Sequence of chain 1.B:
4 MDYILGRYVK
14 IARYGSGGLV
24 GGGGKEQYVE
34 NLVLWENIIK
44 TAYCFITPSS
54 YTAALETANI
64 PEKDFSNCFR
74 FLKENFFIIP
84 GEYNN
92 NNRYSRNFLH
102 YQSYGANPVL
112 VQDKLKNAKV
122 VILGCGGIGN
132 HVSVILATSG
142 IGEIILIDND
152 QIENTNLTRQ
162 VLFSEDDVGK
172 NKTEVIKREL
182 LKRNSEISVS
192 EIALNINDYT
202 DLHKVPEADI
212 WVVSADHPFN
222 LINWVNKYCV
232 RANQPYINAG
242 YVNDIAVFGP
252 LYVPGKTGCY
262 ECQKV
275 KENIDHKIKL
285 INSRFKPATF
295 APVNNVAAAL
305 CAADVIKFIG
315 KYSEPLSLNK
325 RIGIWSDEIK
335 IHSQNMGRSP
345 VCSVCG

Binding-site contacts:
Ligand atom N contacts residue ILE246 of chain 1.A at 4.0 Å.
Ligand atom O contacts residue ARG325 of chain 1.A at 3.5 Å (salt-bridge).
Ligand atom CE contacts residue ARG325 of chain 1.A at 3.3 Å.
Ligand atom CA contacts residue ARG325 of chain 1.A at 3.8 Å.
Ligand atom SE contacts residue ARG325 of chain 1.A at 4.4 Å.
Ligand atom O contacts residue GLU29 of chain 1.B at 4.1 Å.
Ligand atom CE contacts residue GLN338 of chain 1.A at 3.8 Å.
Ligand atom N contacts residue VAL243 of chain 1.A at 3.8 Å.
Ligand atom CG contacts residue ILE246 of chain 1.A at 4.1 Å (hydrophobic).
Ligand atom N contacts residue GLU29 of chain 1.B at 3.5 Å (salt-bridge).
Ligand atom C contacts residue ARG325 of chain 1.A at 3.3 Å.
Ligand atom CA contacts residue VAL243 of chain 1.A at 3.9 Å (hydrophobic).
Ligand atom N contacts residue GLY26 of chain 1.B at 4.3 Å.
Ligand atom CA contacts residue GLU29 of chain 1.B at 4.4 Å.
Ligand atom CE contacts residue ILE326 of chain 1.A at 4.2 Å (hydrophobic).
Ligand atom C contacts residue GLU29 of chain 1.B at 4.2 Å.
Ligand atom C contacts residue VAL243 of chain 1.A at 4.0 Å (hydrophobic).
Ligand atom CG contacts residue GLY327 of chain 1.A at 4.4 Å.
Ligand atom SE contacts residue GLY327 of chain 1.A at 3.8 Å.
Ligand atom SE contacts residue TRP329 of chain 1.A at 4.4 Å.
Ligand atom CE contacts residue GLY327 of chain 1.A at 4.0 Å.
Ligand atom CG contacts residue TRP329 of chain 1.A at 4.2 Å (hydrophobic).
Ligand atom CB contacts residue ARG325 of chain 1.A at 4.0 Å.
Ligand atom SE contacts residue HIS336 of chain 1.A at 3.9 Å.

A small-molecule ligand and the protein it binds are described below.
Small molecule (SMILES): C[Se]CC[C@H](N)C(=O)O

Sequence of chain 1.A:
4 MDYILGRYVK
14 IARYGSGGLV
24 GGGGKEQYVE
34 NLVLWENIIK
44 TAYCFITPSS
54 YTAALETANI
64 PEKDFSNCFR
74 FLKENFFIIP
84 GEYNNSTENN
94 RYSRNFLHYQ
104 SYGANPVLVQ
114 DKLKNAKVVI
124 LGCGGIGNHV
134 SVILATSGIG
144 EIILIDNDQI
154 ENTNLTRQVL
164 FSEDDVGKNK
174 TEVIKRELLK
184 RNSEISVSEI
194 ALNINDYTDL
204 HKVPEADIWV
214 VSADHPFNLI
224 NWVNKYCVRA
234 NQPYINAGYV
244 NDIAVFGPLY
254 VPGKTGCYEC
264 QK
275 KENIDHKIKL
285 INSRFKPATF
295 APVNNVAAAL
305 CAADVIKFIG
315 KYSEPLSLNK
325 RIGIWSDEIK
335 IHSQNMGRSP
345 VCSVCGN